Binding-site contacts:
Ligand atom C4 contacts residue TRP88 of chain 1.I at 3.7 Å (hydrophobic).
Ligand atom O7 contacts residue TYR12 of chain 1.I at 3.4 Å.
Ligand atom O6 contacts residue TRP88 of chain 1.I at 3.7 Å.
Ligand atom C9 contacts residue TYR12 of chain 1.I at 4.0 Å (hydrophobic).
Ligand atom N1 contacts residue TYR12 of chain 1.I at 3.4 Å.
Ligand atom C3 contacts residue TRP88 of chain 1.I at 3.6 Å (hydrophobic).
Ligand atom C4 contacts residue GLU51 of chain 1.I at 3.2 Å.
Ligand atom C4 contacts residue LYS91 of chain 1.I at 3.9 Å.
Ligand atom O8 contacts residue TRP88 of chain 1.I at 4.2 Å.
Ligand atom N1 contacts residue GLY33 of chain 1.J at 3.6 Å (h-bond).
Ligand atom C8 contacts residue TRP88 of chain 1.I at 4.0 Å (hydrophobic).
Ligand atom O4 contacts residue GLN56 of chain 1.I at 3.4 Å.
Ligand atom O8 contacts residue TYR12 of chain 1.I at 3.6 Å.
Ligand atom C5 contacts residue GLN56 of chain 1.I at 4.2 Å.
Ligand atom O2 contacts residue ASN90 of chain 1.I at 3.0 Å (h-bond).
Ligand atom C7 contacts residue TRP88 of chain 1.I at 4.1 Å (hydrophobic).
Ligand atom C5 contacts residue TRP88 of chain 1.I at 3.8 Å (hydrophobic).
Ligand atom O3 contacts residue TRP88 of chain 1.I at 3.5 Å.
Ligand atom O4 contacts residue GLU51 of chain 1.I at 2.7 Å (salt-bridge).
Ligand atom O6 contacts residue GLN61 of chain 1.I at 3.0 Å (h-bond).
Ligand atom C6 contacts residue HIS57 of chain 1.I at 3.3 Å.
Ligand atom O8 contacts residue GLN61 of chain 1.I at 3.3 Å (h-bond).
Ligand atom C6 contacts residue GLN56 of chain 1.I at 3.7 Å.
Ligand atom C6 contacts residue TRP88 of chain 1.I at 4.0 Å (hydrophobic).
Ligand atom O2 contacts residue LYS91 of chain 1.I at 4.0 Å.
Ligand atom O7 contacts residue GLY33 of chain 1.J at 3.1 Å (h-bond).
Ligand atom C3 contacts residue LYS91 of chain 1.I at 3.7 Å.
Ligand atom O1 contacts residue TRP88 of chain 1.I at 3.5 Å (h-bond).
Ligand atom O4 contacts residue LYS91 of chain 1.I at 2.9 Å (salt-bridge).
Ligand atom C6 contacts residue GLU51 of chain 1.I at 4.2 Å.
Ligand atom O8 contacts residue ALA32 of chain 1.J at 3.7 Å.
Ligand atom C2 contacts residue ASN90 of chain 1.I at 3.9 Å.
Ligand atom O6 contacts residue HIS57 of chain 1.I at 3.4 Å.
Ligand atom O3 contacts residue ASN90 of chain 1.I at 2.8 Å (h-bond).
Ligand atom O3 contacts residue GLU51 of chain 1.I at 4.2 Å.
Ligand atom C3 contacts residue ASN90 of chain 1.I at 3.9 Å.
Ligand atom O5 contacts residue GLN56 of chain 1.I at 3.7 Å.
Ligand atom C2 contacts residue LYS91 of chain 1.I at 3.5 Å.
Ligand atom O3 contacts residue LYS91 of chain 1.I at 3.1 Å.
Ligand atom O8 contacts residue GLY33 of chain 1.J at 2.6 Å (h-bond).

The protein below binds the small molecule below.
Small molecule (SMILES): O=[N+]([O-])c1cccc(O[C@H]2O[C@H](CO)[C@H](O)[C@H](O)[C@H]2O)c1

Sequence of chain 1.J:
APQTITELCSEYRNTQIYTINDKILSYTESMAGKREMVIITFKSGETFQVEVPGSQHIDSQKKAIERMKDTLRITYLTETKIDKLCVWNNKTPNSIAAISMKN

Sequence of chain 1.I:
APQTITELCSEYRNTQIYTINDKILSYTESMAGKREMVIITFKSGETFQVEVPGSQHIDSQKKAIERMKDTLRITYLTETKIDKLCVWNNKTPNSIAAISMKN